The small molecule below binds the protein below.
Small molecule (SMILES): [H]/N=C\c1c[nH]c2nc(N)[nH]c(=O)c12

Sequence of chain 1.J:
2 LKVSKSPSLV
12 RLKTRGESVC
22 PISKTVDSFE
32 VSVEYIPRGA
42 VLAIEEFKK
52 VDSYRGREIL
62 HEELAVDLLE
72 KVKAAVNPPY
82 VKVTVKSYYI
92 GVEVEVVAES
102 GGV

Binding-site contacts:
Ligand atom C4 contacts residue GLU46 of chain 2.N at 4.0 Å.
Ligand atom N77 contacts residue HIS62 of chain 1.J at 4.0 Å.
Ligand atom C8 contacts residue TYR90 of chain 1.J at 3.1 Å (hydrophobic).
Ligand atom C6 contacts residue LEU61 of chain 1.J at 3.8 Å (hydrophobic).
Ligand atom N9 contacts residue ILE23 of chain 1.J at 3.8 Å.
Ligand atom N77 contacts residue CYS21 of chain 1.J at 2.4 Å (h-bond).
Ligand atom C6 contacts residue GLU63 of chain 1.J at 4.0 Å.
Ligand atom C77 contacts residue CYS21 of chain 1.J at 1.7 Å (hydrophobic).
Ligand atom N77 contacts residue ASP28 of chain 1.J at 2.5 Å (salt-bridge).
Ligand atom N3 contacts residue ALA44 of chain 2.N at 4.1 Å.
Ligand atom C5 contacts residue ILE45 of chain 2.N at 3.9 Å (hydrophobic).
Ligand atom N2 contacts residue LEU43 of chain 2.N at 3.0 Å (h-bond).
Ligand atom N9 contacts residue TYR90 of chain 1.J at 3.8 Å.
Ligand atom N1 contacts residue ILE45 of chain 2.N at 4.2 Å.
Ligand atom C5 contacts residue CYS21 of chain 1.J at 4.1 Å (hydrophobic).
Ligand atom C6 contacts residue HIS62 of chain 1.J at 4.0 Å.
Ligand atom O6 contacts residue GLU63 of chain 1.J at 4.0 Å.
Ligand atom N3 contacts residue GLU46 of chain 2.N at 4.1 Å.
Ligand atom C8 contacts residue GLU46 of chain 2.N at 3.3 Å.
Ligand atom C7 contacts residue CYS21 of chain 1.J at 2.8 Å (hydrophobic).
Ligand atom N2 contacts residue LEU2 of chain 2.N at 3.8 Å.
Ligand atom N3 contacts residue LEU2 of chain 2.N at 4.0 Å.
Ligand atom N9 contacts residue GLU46 of chain 2.N at 3.0 Å (salt-bridge).
Ligand atom C7 contacts residue TYR90 of chain 1.J at 3.9 Å (hydrophobic).
Ligand atom N9 contacts residue ILE45 of chain 2.N at 3.9 Å.
Ligand atom C2 contacts residue ILE45 of chain 2.N at 3.8 Å (hydrophobic).
Ligand atom N2 contacts residue ILE45 of chain 2.N at 3.9 Å.
Ligand atom C77 contacts residue ASP28 of chain 1.J at 3.5 Å.
Ligand atom N3 contacts residue ILE45 of chain 2.N at 3.4 Å.
Ligand atom C8 contacts residue CYS21 of chain 1.J at 3.1 Å (hydrophobic).
Ligand atom O6 contacts residue HIS62 of chain 1.J at 2.8 Å (h-bond).
Ligand atom C8 contacts residue ILE23 of chain 1.J at 3.6 Å (hydrophobic).
Ligand atom N2 contacts residue ALA44 of chain 2.N at 3.8 Å.
Ligand atom C4 contacts residue ILE45 of chain 2.N at 3.5 Å (hydrophobic).
Ligand atom O6 contacts residue LEU61 of chain 1.J at 3.5 Å.
Ligand atom C7 contacts residue ILE23 of chain 1.J at 4.1 Å (hydrophobic).
Ligand atom C2 contacts residue GLU63 of chain 1.J at 3.7 Å.
Ligand atom N2 contacts residue GLU63 of chain 1.J at 3.2 Å (salt-bridge).
Ligand atom N1 contacts residue GLU63 of chain 1.J at 3.0 Å (salt-bridge).
Ligand atom C2 contacts residue LEU2 of chain 2.N at 3.9 Å (hydrophobic).

Sequence of chain 2.N:
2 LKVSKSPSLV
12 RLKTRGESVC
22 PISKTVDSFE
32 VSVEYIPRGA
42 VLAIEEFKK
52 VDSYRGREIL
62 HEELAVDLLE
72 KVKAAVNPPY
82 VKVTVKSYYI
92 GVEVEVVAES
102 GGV